Binding-site contacts:
Ligand atom O6 contacts residue GLU69 of chain 1.L at 4.4 Å.
Ligand atom C4 contacts residue ASN277 of chain 1.F at 4.4 Å.
Ligand atom C6 contacts residue GLU69 of chain 1.L at 4.2 Å.
Ligand atom O7 contacts residue ASN277 of chain 1.F at 2.6 Å (h-bond).
Ligand atom C5 contacts residue ASN290 of chain 1.F at 4.5 Å.
Ligand atom C1 contacts residue VAL289 of chain 1.F at 4.2 Å (hydrophobic).
Ligand atom C6 contacts residue ASN277 of chain 1.F at 4.4 Å.
Ligand atom C8 contacts residue VAL289 of chain 1.F at 3.9 Å (hydrophobic).
Ligand atom O5 contacts residue ASN277 of chain 1.F at 2.4 Å (h-bond).
Ligand atom C7 contacts residue ASN277 of chain 1.F at 3.1 Å.
Ligand atom N2 contacts residue VAL289 of chain 1.F at 3.8 Å.
Ligand atom O7 contacts residue VAL289 of chain 1.F at 4.5 Å.
Ligand atom C8 contacts residue ASN288 of chain 1.F at 4.3 Å.
Ligand atom C8 contacts residue SER37 of chain 1.F at 4.1 Å.
Ligand atom C1 contacts residue ASN277 of chain 1.F at 1.5 Å.
Ligand atom C7 contacts residue VAL289 of chain 1.F at 3.9 Å (hydrophobic).
Ligand atom N2 contacts residue ASN277 of chain 1.F at 3.1 Å (h-bond).
Ligand atom C5 contacts residue ASN277 of chain 1.F at 3.7 Å.
Ligand atom C8 contacts residue ASN277 of chain 1.F at 4.4 Å.
Ligand atom C3 contacts residue ASN277 of chain 1.F at 4.0 Å.
Ligand atom C2 contacts residue ASN277 of chain 1.F at 2.8 Å.
Ligand atom O6 contacts residue ASN290 of chain 1.F at 4.0 Å.
Ligand atom O5 contacts residue ASN290 of chain 1.F at 4.5 Å.
Ligand atom O6 contacts residue ASN277 of chain 1.F at 3.9 Å.
Ligand atom C6 contacts residue ASN290 of chain 1.F at 4.5 Å.

Sequence of chain 1.F:
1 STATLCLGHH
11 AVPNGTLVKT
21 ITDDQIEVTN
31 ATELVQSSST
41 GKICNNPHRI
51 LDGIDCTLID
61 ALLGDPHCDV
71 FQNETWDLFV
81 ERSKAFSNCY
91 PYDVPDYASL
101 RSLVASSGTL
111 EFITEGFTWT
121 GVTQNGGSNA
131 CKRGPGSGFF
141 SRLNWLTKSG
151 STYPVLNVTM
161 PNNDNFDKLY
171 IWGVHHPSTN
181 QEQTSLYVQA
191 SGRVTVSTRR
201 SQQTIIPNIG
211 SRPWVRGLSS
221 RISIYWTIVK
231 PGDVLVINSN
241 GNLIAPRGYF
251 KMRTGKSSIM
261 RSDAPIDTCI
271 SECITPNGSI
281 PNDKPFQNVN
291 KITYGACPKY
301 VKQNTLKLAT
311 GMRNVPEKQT

Sequence of chain 1.L:
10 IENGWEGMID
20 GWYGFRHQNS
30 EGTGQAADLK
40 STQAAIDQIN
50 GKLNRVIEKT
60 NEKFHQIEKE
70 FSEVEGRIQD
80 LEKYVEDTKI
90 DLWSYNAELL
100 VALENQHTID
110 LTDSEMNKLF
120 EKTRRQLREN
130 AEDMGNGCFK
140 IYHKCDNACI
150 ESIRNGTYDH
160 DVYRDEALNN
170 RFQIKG

The protein below binds the small molecule below.
Small molecule (SMILES): CC(=O)N[C@@H]1[C@@H](O)[C@H](O)[C@@H](CO)O[C@H]1O